Sequence of chain 1.K:
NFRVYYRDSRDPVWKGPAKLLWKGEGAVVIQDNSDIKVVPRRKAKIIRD

Sequence of chain 1.C:
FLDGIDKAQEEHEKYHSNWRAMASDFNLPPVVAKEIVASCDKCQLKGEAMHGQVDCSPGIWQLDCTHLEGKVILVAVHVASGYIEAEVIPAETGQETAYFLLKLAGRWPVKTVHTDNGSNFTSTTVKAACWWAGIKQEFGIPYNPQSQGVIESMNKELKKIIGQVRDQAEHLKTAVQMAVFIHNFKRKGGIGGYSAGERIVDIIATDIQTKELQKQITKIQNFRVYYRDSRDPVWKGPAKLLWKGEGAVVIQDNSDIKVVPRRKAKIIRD

Binding-site contacts:
Ligand atom CAW contacts residue GLU228 of chain 1.C at 3.9 Å.
Ligand atom OAE contacts residue ASP192 of chain 1.C at 3.8 Å.
Ligand atom OAD contacts residue MG1 of chain 1.Q at 2.5 Å.
Ligand atom FAF contacts residue GLN222 of chain 1.C at 3.0 Å.
Ligand atom CAM contacts residue GLY194 of chain 1.C at 4.3 Å.
Ligand atom OAQ contacts residue ARG307 of chain 1.K at 3.2 Å (salt-bridge).
Ligand atom CBB contacts residue ARG307 of chain 1.K at 3.8 Å.
Ligand atom OAE contacts residue MG1 of chain 1.Q at 2.1 Å.
Ligand atom FAG contacts residue PRO221 of chain 1.C at 4.1 Å.
Ligand atom OAE contacts residue ASP140 of chain 1.C at 3.3 Å (salt-bridge).
Ligand atom CAY contacts residue MG1 of chain 1.P at 3.6 Å.
Ligand atom CAT contacts residue PRO221 of chain 1.C at 4.2 Å (hydrophobic).
Ligand atom CAX contacts residue PRO221 of chain 1.C at 4.0 Å (hydrophobic).
Ligand atom CAK contacts residue PRO221 of chain 1.C at 4.1 Å (hydrophobic).
Ligand atom CAZ contacts residue MG1 of chain 1.Q at 3.1 Å.
Ligand atom CAS contacts residue ASP192 of chain 1.C at 3.6 Å.
Ligand atom CAJ contacts residue PRO221 of chain 1.C at 3.5 Å (hydrophobic).
Ligand atom OAD contacts residue MG1 of chain 1.P at 4.3 Å.
Ligand atom OAC contacts residue ASP192 of chain 1.C at 3.0 Å (salt-bridge).
Ligand atom CAW contacts residue MG1 of chain 1.P at 3.0 Å.
Ligand atom OAE contacts residue MG1 of chain 1.P at 1.9 Å.
Ligand atom CAZ contacts residue GLU228 of chain 1.C at 3.7 Å.
Ligand atom CAO contacts residue ARG307 of chain 1.K at 3.6 Å.
Ligand atom CAH contacts residue GLN222 of chain 1.C at 4.2 Å.
Ligand atom OAQ contacts residue TYR219 of chain 1.C at 4.2 Å.
Ligand atom CAR contacts residue PRO221 of chain 1.C at 4.1 Å (hydrophobic).
Ligand atom CAW contacts residue MG1 of chain 1.Q at 3.0 Å.
Ligand atom OAB contacts residue PRO221 of chain 1.C at 4.0 Å.
Ligand atom OAE contacts residue GLU228 of chain 1.C at 3.3 Å (salt-bridge).
Ligand atom NBC contacts residue ASP192 of chain 1.C at 4.2 Å.
Ligand atom CAU contacts residue PRO221 of chain 1.C at 3.9 Å (hydrophobic).
Ligand atom CAU contacts residue GLU228 of chain 1.C at 4.3 Å.
Ligand atom OAC contacts residue MG1 of chain 1.P at 2.6 Å.
Ligand atom CAT contacts residue GLN222 of chain 1.C at 3.9 Å.
Ligand atom FAG contacts residue GLU228 of chain 1.C at 3.1 Å.
Ligand atom CAZ contacts residue MG1 of chain 1.P at 4.1 Å.
Ligand atom CAS contacts residue MG1 of chain 1.P at 3.4 Å.
Ligand atom CBA contacts residue ASP192 of chain 1.C at 4.3 Å.
Ligand atom OAD contacts residue GLU228 of chain 1.C at 2.9 Å (salt-bridge).
Ligand atom FAF contacts residue PRO221 of chain 1.C at 4.3 Å.

This protein binds this small molecule.
Small molecule (SMILES): C[C@@H]1CCO[C@H]2Cn3cc(C(=O)NCc4ccc(F)cc4F)c(=O)c(O)c3C(=O)N12